The small molecule below binds the protein below.
Small molecule (SMILES): CCCCSC(=S)SC(C)(C)C(=O)NCCN1C(=O)CCC1=O

Binding-site contacts:
Ligand atom C20 contacts residue CYS157 of chain 6.B at 1.8 Å (hydrophobic).
Ligand atom O19 contacts residue CYS157 of chain 6.B at 3.2 Å (h-bond).
Ligand atom C22 contacts residue CYS157 of chain 6.B at 3.9 Å (hydrophobic).
Ligand atom C21 contacts residue CYS157 of chain 6.B at 2.8 Å (hydrophobic).
Ligand atom N17 contacts residue CYS157 of chain 6.B at 3.9 Å.
Ligand atom O19 contacts residue GLY164 of chain 6.D at 3.8 Å.
Ligand atom C18 contacts residue CYS157 of chain 6.B at 2.8 Å (hydrophobic).

Sequence of chain 6.D:
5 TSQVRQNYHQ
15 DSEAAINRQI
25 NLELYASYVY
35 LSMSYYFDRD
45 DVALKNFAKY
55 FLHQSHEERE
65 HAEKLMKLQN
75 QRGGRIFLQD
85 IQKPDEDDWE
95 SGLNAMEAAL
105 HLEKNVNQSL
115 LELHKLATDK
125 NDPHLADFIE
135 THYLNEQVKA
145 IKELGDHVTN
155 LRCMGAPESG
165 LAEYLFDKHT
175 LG

Sequence of chain 6.B:
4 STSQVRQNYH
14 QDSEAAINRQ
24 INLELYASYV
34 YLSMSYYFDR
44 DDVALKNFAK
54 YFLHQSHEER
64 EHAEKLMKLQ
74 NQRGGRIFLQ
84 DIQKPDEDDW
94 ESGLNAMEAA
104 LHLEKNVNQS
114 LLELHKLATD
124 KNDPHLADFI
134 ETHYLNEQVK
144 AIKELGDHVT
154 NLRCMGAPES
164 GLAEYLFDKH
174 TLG